Sequence of chain 2.A:
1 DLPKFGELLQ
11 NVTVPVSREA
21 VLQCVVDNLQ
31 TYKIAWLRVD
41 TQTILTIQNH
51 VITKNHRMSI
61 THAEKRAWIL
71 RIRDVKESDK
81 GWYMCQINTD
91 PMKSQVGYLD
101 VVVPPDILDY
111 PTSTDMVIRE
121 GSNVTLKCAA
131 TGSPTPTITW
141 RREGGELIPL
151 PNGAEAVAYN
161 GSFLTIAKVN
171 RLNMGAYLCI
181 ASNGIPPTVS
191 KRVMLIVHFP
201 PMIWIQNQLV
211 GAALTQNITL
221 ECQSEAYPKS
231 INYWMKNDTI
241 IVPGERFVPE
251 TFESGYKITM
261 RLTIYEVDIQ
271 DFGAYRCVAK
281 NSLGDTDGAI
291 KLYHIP

This protein binds this small molecule.
Small molecule (SMILES): CC(=O)N[C@H]1[C@H](O[C@H]2[C@H](O)[C@@H](NC(C)=O)CO[C@@H]2CO[C@@H]2O[C@@H](C)[C@@H](O)[C@@H](O)[C@@H]2O)O[C@H](CO)[C@@H](O[C@@H]2O[C@H](CO)[C@@H](O)[C@H](O)[C@@H]2O)[C@@H]1O

Binding-site contacts:
Ligand atom C5 contacts residue ALA167 of chain 2.A at 4.1 Å (hydrophobic).
Ligand atom C2 contacts residue ASN123 of chain 2.A at 2.4 Å.
Ligand atom O5 contacts residue ALA167 of chain 2.A at 3.8 Å.
Ligand atom C6 contacts residue ALA167 of chain 2.A at 3.9 Å (hydrophobic).
Ligand atom C4 contacts residue ASN123 of chain 2.A at 4.2 Å.
Ligand atom C3 contacts residue ASN123 of chain 2.A at 3.7 Å.
Ligand atom C5 contacts residue ASN123 of chain 2.A at 3.7 Å.
Ligand atom C3 contacts residue PRO151 of chain 2.A at 3.9 Å (hydrophobic).
Ligand atom O5 contacts residue ASN123 of chain 2.A at 2.4 Å (h-bond).
Ligand atom N2 contacts residue ASN123 of chain 2.A at 2.8 Å (h-bond).
Ligand atom C7 contacts residue ASN123 of chain 2.A at 3.8 Å.
Ligand atom O6 contacts residue ALA167 of chain 2.A at 3.8 Å.
Ligand atom C1 contacts residue ASN123 of chain 2.A at 1.4 Å.
Ligand atom O2 contacts residue PRO151 of chain 2.A at 3.5 Å.
Ligand atom O7 contacts residue ASN123 of chain 2.A at 4.5 Å.
Ligand atom O3 contacts residue PRO151 of chain 2.A at 3.5 Å.
Ligand atom C2 contacts residue PRO151 of chain 2.A at 4.2 Å (hydrophobic).